Binding-site contacts:
Ligand atom N3 contacts residue HEM1 of chain 1.G at 2.5 Å.
Ligand atom C6 contacts residue THR283 of chain 1.B at 3.2 Å.
Ligand atom N3 contacts residue ALA279 of chain 1.B at 3.5 Å.
Ligand atom C9 contacts residue LEU348 of chain 1.B at 4.4 Å (hydrophobic).
Ligand atom N3 contacts residue THR283 of chain 1.B at 4.2 Å.
Ligand atom C6 contacts residue PHE458 of chain 1.B at 4.1 Å (hydrophobic).
Ligand atom C14 contacts residue PHE85 of chain 1.B at 3.4 Å (hydrophobic).
Ligand atom O10 contacts residue VAL95 of chain 1.B at 3.8 Å.
Ligand atom C5 contacts residue PHE458 of chain 1.B at 4.3 Å (hydrophobic).
Ligand atom N1 contacts residue THR283 of chain 1.B at 3.5 Å (h-bond).
Ligand atom O10 contacts residue PHE89 of chain 1.B at 3.7 Å.
Ligand atom C6 contacts residue ILE344 of chain 1.B at 3.9 Å (hydrophobic).
Ligand atom C2 contacts residue HEM1 of chain 1.G at 3.4 Å.
Ligand atom C12 contacts residue ASN275 of chain 1.B at 4.2 Å.
Ligand atom C14 contacts residue PHE278 of chain 1.B at 3.6 Å (hydrophobic).
Ligand atom C6 contacts residue PHE187 of chain 1.B at 3.4 Å (hydrophobic).
Ligand atom C11 contacts residue ASN275 of chain 1.B at 3.7 Å.
Ligand atom O15 contacts residue PHE89 of chain 1.B at 3.3 Å.
Ligand atom O10 contacts residue PHE96 of chain 1.B at 3.2 Å.
Ligand atom C13 contacts residue ALA279 of chain 1.B at 3.7 Å (hydrophobic).
Ligand atom C4 contacts residue ALA279 of chain 1.B at 3.8 Å (hydrophobic).
Ligand atom C8 contacts residue VAL95 of chain 1.B at 4.2 Å (hydrophobic).
Ligand atom O15 contacts residue PHE278 of chain 1.B at 4.2 Å.
Ligand atom O10 contacts residue PHE85 of chain 1.B at 4.2 Å.
Ligand atom C5 contacts residue ALA279 of chain 1.B at 4.1 Å (hydrophobic).
Ligand atom C12 contacts residue ALA279 of chain 1.B at 3.9 Å (hydrophobic).
Ligand atom C9 contacts residue PHE96 of chain 1.B at 3.6 Å (hydrophobic).
Ligand atom C7 contacts residue PHE458 of chain 1.B at 3.5 Å (hydrophobic).
Ligand atom C2 contacts residue ALA279 of chain 1.B at 3.7 Å (hydrophobic).
Ligand atom C9 contacts residue VAL95 of chain 1.B at 3.7 Å (hydrophobic).
Ligand atom N1 contacts residue ALA279 of chain 1.B at 4.0 Å.
Ligand atom O10 contacts residue ASN275 of chain 1.B at 4.0 Å.
Ligand atom C11 contacts residue VAL95 of chain 1.B at 4.5 Å (hydrophobic).
Ligand atom C9 contacts residue PHE85 of chain 1.B at 4.1 Å (hydrophobic).
Ligand atom N1 contacts residue ILE344 of chain 1.B at 4.3 Å.
Ligand atom O15 contacts residue ASN275 of chain 1.B at 3.0 Å (h-bond).
Ligand atom C11 contacts residue PHE89 of chain 1.B at 4.0 Å (hydrophobic).
Ligand atom C4 contacts residue HEM1 of chain 1.G at 3.5 Å.
Ligand atom C13 contacts residue PHE278 of chain 1.B at 3.8 Å (hydrophobic).
Ligand atom C2 contacts residue THR283 of chain 1.B at 3.0 Å.

Sequence of chain 1.B:
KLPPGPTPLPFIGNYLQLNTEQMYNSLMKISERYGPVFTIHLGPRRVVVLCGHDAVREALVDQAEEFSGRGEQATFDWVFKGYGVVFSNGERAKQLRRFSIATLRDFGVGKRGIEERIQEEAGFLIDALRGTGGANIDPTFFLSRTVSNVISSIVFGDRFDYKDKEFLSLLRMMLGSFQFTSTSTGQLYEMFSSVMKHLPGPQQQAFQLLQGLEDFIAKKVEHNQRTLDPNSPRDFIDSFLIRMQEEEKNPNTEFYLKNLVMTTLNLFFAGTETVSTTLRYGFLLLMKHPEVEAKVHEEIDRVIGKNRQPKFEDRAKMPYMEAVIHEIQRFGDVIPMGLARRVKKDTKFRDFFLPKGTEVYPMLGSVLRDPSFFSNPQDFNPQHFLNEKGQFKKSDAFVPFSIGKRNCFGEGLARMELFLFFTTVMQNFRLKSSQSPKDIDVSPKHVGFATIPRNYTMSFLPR

This small molecule binds to this protein.
Small molecule (SMILES): CC[C@@H]1C(=O)OC[C@@H]1Cc1cncn1C